Binding-site contacts:
Ligand atom C4 contacts residue HIS114 of chain 1.C at 4.3 Å.
Ligand atom N2 contacts residue ASN110 of chain 1.C at 3.0 Å (h-bond).
Ligand atom C7 contacts residue ASN110 of chain 1.C at 3.4 Å.
Ligand atom C7 contacts residue HIS114 of chain 1.C at 3.7 Å.
Ligand atom C7 contacts residue SER111 of chain 1.C at 4.3 Å.
Ligand atom O7 contacts residue ASN110 of chain 1.C at 3.5 Å (h-bond).
Ligand atom C3 contacts residue SER112 of chain 1.C at 3.8 Å.
Ligand atom C1 contacts residue ASN110 of chain 1.C at 1.5 Å.
Ligand atom C4 contacts residue ASN110 of chain 1.C at 4.3 Å.
Ligand atom C1 contacts residue HIS114 of chain 1.C at 3.8 Å.
Ligand atom O5 contacts residue SER112 of chain 1.C at 4.0 Å.
Ligand atom C8 contacts residue SER112 of chain 1.C at 4.2 Å.
Ligand atom N2 contacts residue SER112 of chain 1.C at 3.2 Å (h-bond).
Ligand atom C3 contacts residue HIS114 of chain 1.C at 4.3 Å.
Ligand atom C8 contacts residue ASN110 of chain 1.C at 4.5 Å.
Ligand atom C2 contacts residue SER112 of chain 1.C at 3.5 Å.
Ligand atom C8 contacts residue HIS114 of chain 1.C at 3.5 Å.
Ligand atom C3 contacts residue ASN110 of chain 1.C at 3.9 Å.
Ligand atom C1 contacts residue SER112 of chain 1.C at 3.0 Å.
Ligand atom C5 contacts residue HIS114 of chain 1.C at 3.3 Å.
Ligand atom C8 contacts residue SER111 of chain 1.C at 3.2 Å.
Ligand atom C7 contacts residue SER112 of chain 1.C at 4.3 Å.
Ligand atom C2 contacts residue ASN110 of chain 1.C at 2.5 Å.
Ligand atom C6 contacts residue HIS114 of chain 1.C at 3.7 Å.
Ligand atom O7 contacts residue HIS114 of chain 1.C at 3.4 Å (h-bond).
Ligand atom O5 contacts residue HIS114 of chain 1.C at 3.5 Å.
Ligand atom C5 contacts residue SER112 of chain 1.C at 4.2 Å.
Ligand atom O4 contacts residue HIS114 of chain 1.C at 4.3 Å.
Ligand atom C5 contacts residue ASN110 of chain 1.C at 3.7 Å.
Ligand atom O5 contacts residue ASN110 of chain 1.C at 2.4 Å (h-bond).

Sequence of chain 1.C:
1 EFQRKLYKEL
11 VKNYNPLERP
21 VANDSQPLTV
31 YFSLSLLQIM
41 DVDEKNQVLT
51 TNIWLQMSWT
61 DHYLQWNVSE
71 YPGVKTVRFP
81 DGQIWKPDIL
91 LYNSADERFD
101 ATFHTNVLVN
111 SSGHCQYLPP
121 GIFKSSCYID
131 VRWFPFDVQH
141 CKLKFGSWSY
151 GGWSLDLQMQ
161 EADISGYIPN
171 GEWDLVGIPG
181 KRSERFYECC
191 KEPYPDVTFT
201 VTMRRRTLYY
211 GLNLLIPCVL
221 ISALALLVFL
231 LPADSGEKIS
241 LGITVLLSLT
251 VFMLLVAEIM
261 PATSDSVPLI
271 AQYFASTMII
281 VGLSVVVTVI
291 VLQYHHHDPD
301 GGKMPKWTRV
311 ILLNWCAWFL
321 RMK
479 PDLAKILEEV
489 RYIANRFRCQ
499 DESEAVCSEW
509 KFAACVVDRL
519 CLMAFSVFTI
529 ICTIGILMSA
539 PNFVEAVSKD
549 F

The small molecule below binds the protein below.
Small molecule (SMILES): CC(=O)N[C@H]1[C@H](O[C@H]2[C@H](O)[C@@H](NC(C)=O)CO[C@@H]2CO)O[C@H](CO)[C@@H](O[C@@H]2O[C@H](CO)[C@@H](O)[C@H](O)[C@@H]2O)[C@@H]1O